Binding-site contacts:
Ligand atom P contacts residue ARG388 of chain 1.A at 3.7 Å.
Ligand atom O3 contacts residue THR352 of chain 1.A at 4.3 Å.
Ligand atom O4 contacts residue GLU270 of chain 1.A at 3.4 Å (salt-bridge).
Ligand atom O3P contacts residue THR352 of chain 1.A at 3.3 Å (h-bond).
Ligand atom O1 contacts residue LEU236 of chain 1.A at 4.2 Å.
Ligand atom P contacts residue THR352 of chain 1.A at 3.9 Å.
Ligand atom O1 contacts residue LYS273 of chain 1.A at 4.1 Å.
Ligand atom O5 contacts residue ARG385 of chain 1.A at 3.1 Å (salt-bridge).
Ligand atom C2 contacts residue LEU236 of chain 1.A at 3.9 Å (hydrophobic).
Ligand atom P contacts residue ARG351 of chain 1.A at 3.9 Å.
Ligand atom C4 contacts residue ARG385 of chain 1.A at 4.1 Å.
Ligand atom O5 contacts residue THR352 of chain 1.A at 3.3 Å.
Ligand atom O3P contacts residue ARG351 of chain 1.A at 2.6 Å (salt-bridge).
Ligand atom C5 contacts residue HIS348 of chain 1.A at 4.1 Å.
Ligand atom O2P contacts residue ARG385 of chain 1.A at 3.3 Å (salt-bridge).
Ligand atom P contacts residue ARG385 of chain 1.A at 3.9 Å.
Ligand atom O5 contacts residue HIS348 of chain 1.A at 4.3 Å.
Ligand atom O1P contacts residue HIS348 of chain 1.A at 2.6 Å (h-bond).
Ligand atom C3 contacts residue ARG385 of chain 1.A at 4.1 Å.
Ligand atom O1P contacts residue GLU270 of chain 1.A at 3.6 Å (salt-bridge).
Ligand atom C3 contacts residue THR352 of chain 1.A at 4.3 Å.
Ligand atom O1P contacts residue ARG388 of chain 1.A at 2.9 Å (salt-bridge).
Ligand atom O4 contacts residue ARG385 of chain 1.A at 3.5 Å (salt-bridge).
Ligand atom O2P contacts residue PRO350 of chain 1.A at 4.1 Å.
Ligand atom C2 contacts residue ASN271 of chain 1.A at 4.0 Å.
Ligand atom O3P contacts residue PRO350 of chain 1.A at 3.4 Å.
Ligand atom O2P contacts residue GLY355 of chain 1.A at 3.3 Å.
Ligand atom O4 contacts residue ASN271 of chain 1.A at 3.1 Å.
Ligand atom O1P contacts residue PRO350 of chain 1.A at 4.1 Å.
Ligand atom C5 contacts residue ARG385 of chain 1.A at 4.2 Å.
Ligand atom O2P contacts residue ARG388 of chain 1.A at 3.3 Å (salt-bridge).
Ligand atom O2 contacts residue ASN271 of chain 1.A at 2.7 Å (h-bond).
Ligand atom P contacts residue PRO350 of chain 1.A at 3.9 Å.
Ligand atom O2 contacts residue ARG385 of chain 1.A at 3.7 Å.
Ligand atom C5 contacts residue THR352 of chain 1.A at 3.7 Å.
Ligand atom P contacts residue HIS348 of chain 1.A at 3.5 Å.
Ligand atom C1 contacts residue LEU236 of chain 1.A at 4.1 Å (hydrophobic).
Ligand atom O2P contacts residue THR352 of chain 1.A at 2.9 Å (h-bond).
Ligand atom O3P contacts residue HIS348 of chain 1.A at 3.4 Å (h-bond).
Ligand atom C4 contacts residue ASN271 of chain 1.A at 3.8 Å.

Sequence of chain 1.A:
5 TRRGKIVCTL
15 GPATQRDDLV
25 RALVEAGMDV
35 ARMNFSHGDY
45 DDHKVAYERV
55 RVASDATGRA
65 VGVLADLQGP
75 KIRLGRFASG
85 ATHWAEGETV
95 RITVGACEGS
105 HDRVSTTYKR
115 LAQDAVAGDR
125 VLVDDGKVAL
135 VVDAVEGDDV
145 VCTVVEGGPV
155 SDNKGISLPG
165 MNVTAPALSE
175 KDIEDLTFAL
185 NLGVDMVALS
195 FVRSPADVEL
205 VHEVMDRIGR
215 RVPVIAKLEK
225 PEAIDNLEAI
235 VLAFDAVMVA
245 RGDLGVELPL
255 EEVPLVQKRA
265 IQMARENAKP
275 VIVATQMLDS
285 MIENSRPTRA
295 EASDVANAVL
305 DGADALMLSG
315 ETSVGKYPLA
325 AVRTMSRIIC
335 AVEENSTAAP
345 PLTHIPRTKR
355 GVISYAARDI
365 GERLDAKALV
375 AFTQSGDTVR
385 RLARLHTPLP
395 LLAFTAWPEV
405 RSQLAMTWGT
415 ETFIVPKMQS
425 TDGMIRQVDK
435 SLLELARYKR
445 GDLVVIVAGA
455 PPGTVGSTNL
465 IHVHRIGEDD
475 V

This small molecule binds to this protein.
Small molecule (SMILES): O=CC(O)C(O)C(O)COP(=O)(O)O